Binding-site contacts:
Ligand atom C1 contacts residue ASN603 of chain 1.B at 1.4 Å.
Ligand atom C3 contacts residue ASN603 of chain 1.B at 3.8 Å.
Ligand atom C4 contacts residue ASN603 of chain 1.B at 4.3 Å.
Ligand atom O5 contacts residue ASN603 of chain 1.B at 2.4 Å (h-bond).
Ligand atom N2 contacts residue ASN603 of chain 1.B at 2.9 Å (h-bond).
Ligand atom C6 contacts residue ASN603 of chain 1.B at 4.5 Å.
Ligand atom C2 contacts residue ASN603 of chain 1.B at 2.5 Å.
Ligand atom C5 contacts residue ASN603 of chain 1.B at 3.7 Å.
Ligand atom C7 contacts residue ASN603 of chain 1.B at 4.0 Å.

Sequence of chain 1.B:
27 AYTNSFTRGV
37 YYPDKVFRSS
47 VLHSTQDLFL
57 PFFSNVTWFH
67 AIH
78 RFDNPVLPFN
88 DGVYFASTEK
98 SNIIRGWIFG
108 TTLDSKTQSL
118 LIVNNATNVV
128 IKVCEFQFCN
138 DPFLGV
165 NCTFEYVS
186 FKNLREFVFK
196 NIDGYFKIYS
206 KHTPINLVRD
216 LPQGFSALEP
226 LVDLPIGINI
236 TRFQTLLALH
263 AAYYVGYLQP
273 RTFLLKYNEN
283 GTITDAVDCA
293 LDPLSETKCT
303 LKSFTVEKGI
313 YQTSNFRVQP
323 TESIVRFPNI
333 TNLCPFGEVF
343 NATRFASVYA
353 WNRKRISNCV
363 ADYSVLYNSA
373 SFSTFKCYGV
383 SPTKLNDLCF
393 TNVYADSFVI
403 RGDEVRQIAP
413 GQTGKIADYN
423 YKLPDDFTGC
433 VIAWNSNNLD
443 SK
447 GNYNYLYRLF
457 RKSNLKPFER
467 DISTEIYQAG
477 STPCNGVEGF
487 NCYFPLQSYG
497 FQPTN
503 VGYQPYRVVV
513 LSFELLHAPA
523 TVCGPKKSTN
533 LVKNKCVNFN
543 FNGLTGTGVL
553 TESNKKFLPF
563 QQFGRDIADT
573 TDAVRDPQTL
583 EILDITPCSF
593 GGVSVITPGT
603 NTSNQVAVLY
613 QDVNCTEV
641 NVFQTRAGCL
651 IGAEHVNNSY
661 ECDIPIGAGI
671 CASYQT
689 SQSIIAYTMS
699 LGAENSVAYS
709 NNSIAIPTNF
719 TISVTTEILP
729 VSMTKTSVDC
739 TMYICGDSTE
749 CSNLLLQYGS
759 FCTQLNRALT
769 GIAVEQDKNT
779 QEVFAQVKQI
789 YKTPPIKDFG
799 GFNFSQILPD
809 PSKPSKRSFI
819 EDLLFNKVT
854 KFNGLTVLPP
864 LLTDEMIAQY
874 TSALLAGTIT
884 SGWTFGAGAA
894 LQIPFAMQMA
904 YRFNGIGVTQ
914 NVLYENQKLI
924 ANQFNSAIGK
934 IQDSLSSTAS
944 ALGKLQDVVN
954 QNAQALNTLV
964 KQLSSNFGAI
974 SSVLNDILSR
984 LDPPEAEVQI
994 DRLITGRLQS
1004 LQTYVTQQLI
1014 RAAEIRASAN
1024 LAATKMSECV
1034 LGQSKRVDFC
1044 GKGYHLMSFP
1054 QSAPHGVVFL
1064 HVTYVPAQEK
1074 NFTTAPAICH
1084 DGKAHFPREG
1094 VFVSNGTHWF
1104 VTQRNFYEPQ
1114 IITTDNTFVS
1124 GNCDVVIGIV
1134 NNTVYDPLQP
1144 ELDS

This small molecule binds to this protein.
Small molecule (SMILES): CC(=O)N[C@@H]1[C@@H](O)[C@H](O)[C@@H](CO)O[C@H]1O